Sequence of chain 1.D:
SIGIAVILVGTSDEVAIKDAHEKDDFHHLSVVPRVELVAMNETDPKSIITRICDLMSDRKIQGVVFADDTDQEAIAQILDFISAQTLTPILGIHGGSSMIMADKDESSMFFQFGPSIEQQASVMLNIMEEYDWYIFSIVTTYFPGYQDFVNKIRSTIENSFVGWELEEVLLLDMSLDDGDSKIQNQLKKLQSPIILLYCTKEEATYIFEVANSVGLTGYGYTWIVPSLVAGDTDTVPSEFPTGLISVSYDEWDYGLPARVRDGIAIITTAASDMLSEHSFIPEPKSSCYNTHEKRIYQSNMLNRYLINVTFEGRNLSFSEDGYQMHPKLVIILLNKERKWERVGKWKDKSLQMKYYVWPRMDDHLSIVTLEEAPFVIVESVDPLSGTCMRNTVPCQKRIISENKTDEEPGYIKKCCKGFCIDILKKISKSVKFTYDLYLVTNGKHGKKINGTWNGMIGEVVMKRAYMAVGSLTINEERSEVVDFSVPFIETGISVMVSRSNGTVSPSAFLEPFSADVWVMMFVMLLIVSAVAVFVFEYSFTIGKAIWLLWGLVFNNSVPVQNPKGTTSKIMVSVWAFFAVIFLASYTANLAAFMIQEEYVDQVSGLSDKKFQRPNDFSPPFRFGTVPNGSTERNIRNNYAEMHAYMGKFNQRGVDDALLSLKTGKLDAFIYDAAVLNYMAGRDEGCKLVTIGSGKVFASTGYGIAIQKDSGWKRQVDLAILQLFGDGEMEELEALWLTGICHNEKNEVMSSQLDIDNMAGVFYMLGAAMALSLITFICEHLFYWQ

Binding-site contacts:
Ligand atom C1 contacts residue ASN522 of chain 1.D at 3.4 Å.
Ligand atom C2 contacts residue ASN522 of chain 1.D at 3.5 Å.
Ligand atom O6 contacts residue ASN522 of chain 1.D at 3.1 Å (h-bond).
Ligand atom O7 contacts residue ASN522 of chain 1.D at 2.5 Å (h-bond).
Ligand atom C6 contacts residue ASN522 of chain 1.D at 3.7 Å.
Ligand atom C7 contacts residue ASN522 of chain 1.D at 3.5 Å.
Ligand atom N2 contacts residue ASN522 of chain 1.D at 3.9 Å.

This small molecule binds to this protein.
Small molecule (SMILES): CC(=O)N[C@@H]1[C@@H](O)[C@H](O)[C@@H](CO)O[C@H]1O